The small molecule below binds the protein below.
Small molecule (SMILES): CCCCC[C@H](S)C(=O)N[C@@H](Cc1ccccc1)C(=O)N[C@@H](C)C(=O)O

Sequence of chain 1.A:
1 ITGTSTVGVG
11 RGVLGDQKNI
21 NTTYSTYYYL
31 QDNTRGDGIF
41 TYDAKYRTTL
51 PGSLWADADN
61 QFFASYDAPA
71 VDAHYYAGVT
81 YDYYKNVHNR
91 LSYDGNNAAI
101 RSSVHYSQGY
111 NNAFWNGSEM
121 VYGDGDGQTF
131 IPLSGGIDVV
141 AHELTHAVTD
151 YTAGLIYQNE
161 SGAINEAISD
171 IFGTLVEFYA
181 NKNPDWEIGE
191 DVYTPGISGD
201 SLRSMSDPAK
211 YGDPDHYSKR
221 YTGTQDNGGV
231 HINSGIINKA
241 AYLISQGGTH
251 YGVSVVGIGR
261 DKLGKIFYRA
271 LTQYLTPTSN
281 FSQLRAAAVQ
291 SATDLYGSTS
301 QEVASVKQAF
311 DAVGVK

Binding-site contacts:
Ligand atom CZ2 contacts residue GLY189 of chain 1.A at 3.5 Å.
Ligand atom CE3 contacts residue ILE188 of chain 1.A at 3.5 Å (hydrophobic).
Ligand atom C1 contacts residue HIS231 of chain 1.A at 3.6 Å.
Ligand atom CA2 contacts residue GLU143 of chain 1.A at 3.7 Å.
Ligand atom O2 contacts residue HIS231 of chain 1.A at 3.5 Å.
Ligand atom CB2 contacts residue GLU143 of chain 1.A at 3.5 Å.
Ligand atom CD4 contacts residue LEU202 of chain 1.A at 3.7 Å (hydrophobic).
Ligand atom SG contacts residue ZN1 of chain 1.B at 2.3 Å.
Ligand atom N2 contacts residue ALA113 of chain 1.A at 2.9 Å (h-bond).
Ligand atom O3 contacts residue HIS231 of chain 1.A at 3.5 Å.
Ligand atom SG contacts residue HIS146 of chain 1.A at 3.3 Å (h-bond).
Ligand atom N3 contacts residue ASN112 of chain 1.A at 2.9 Å (h-bond).
Ligand atom O1 contacts residue HIS231 of chain 1.A at 2.7 Å (h-bond).
Ligand atom CB1 contacts residue TYR157 of chain 1.A at 3.2 Å (hydrophobic).
Ligand atom CB1 contacts residue HIS231 of chain 1.A at 3.6 Å.
Ligand atom O2 contacts residue LEU202 of chain 1.A at 3.7 Å.
Ligand atom CF1 contacts residue TYR110 of chain 1.A at 3.0 Å (hydrophobic).
Ligand atom C2 contacts residue ASN112 of chain 1.A at 3.7 Å.
Ligand atom CE4 contacts residue LEU202 of chain 1.A at 3.6 Å (hydrophobic).
Ligand atom C1 contacts residue ALA113 of chain 1.A at 3.5 Å (hydrophobic).
Ligand atom O1 contacts residue GLU166 of chain 1.A at 3.1 Å (salt-bridge).
Ligand atom O2 contacts residue ARG203 of chain 1.A at 2.8 Å (salt-bridge).
Ligand atom CF1 contacts residue ASN112 of chain 1.A at 3.7 Å.
Ligand atom CA1 contacts residue ZN1 of chain 1.B at 3.3 Å.
Ligand atom CE4 contacts residue VAL139 of chain 1.A at 3.7 Å (hydrophobic).
Ligand atom O1 contacts residue ZN1 of chain 1.B at 2.4 Å.
Ligand atom CZ2 contacts residue ILE188 of chain 1.A at 3.4 Å (hydrophobic).
Ligand atom CA2 contacts residue ASN112 of chain 1.A at 3.6 Å.
Ligand atom CD1 contacts residue ASN112 of chain 1.A at 3.6 Å.
Ligand atom CA1 contacts residue ALA113 of chain 1.A at 3.3 Å (hydrophobic).
Ligand atom C1 contacts residue ZN1 of chain 1.B at 3.0 Å.
Ligand atom OXT contacts residue HIS231 of chain 1.A at 3.7 Å.
Ligand atom N2 contacts residue ASN112 of chain 1.A at 3.2 Å (h-bond).
Ligand atom O3 contacts residue ASN112 of chain 1.A at 3.0 Å (h-bond).
Ligand atom SG contacts residue GLU143 of chain 1.A at 3.1 Å (salt-bridge).
Ligand atom O1 contacts residue HIS142 of chain 1.A at 3.3 Å (h-bond).
Ligand atom CB2 contacts residue ASN112 of chain 1.A at 3.6 Å.
Ligand atom N2 contacts residue GLU143 of chain 1.A at 3.3 Å (salt-bridge).
Ligand atom CZ2 contacts residue VAL139 of chain 1.A at 3.5 Å (hydrophobic).
Ligand atom C3 contacts residue HIS231 of chain 1.A at 3.7 Å.